Binding-site contacts:
Ligand atom C13 contacts residue ILE101 of chain 33.A at 3.4 Å (hydrophobic).
Ligand atom N5 contacts residue MET217 of chain 33.A at 3.3 Å (h-bond).
Ligand atom C18 contacts residue PHE182 of chain 33.A at 4.0 Å (hydrophobic).
Ligand atom C11 contacts residue HIS241 of chain 33.A at 3.7 Å.
Ligand atom C6 contacts residue THR102 of chain 33.A at 4.3 Å.
Ligand atom C1 contacts residue TYR194 of chain 33.A at 4.2 Å (hydrophobic).
Ligand atom C14 contacts residue ILE101 of chain 33.A at 4.1 Å (hydrophobic).
Ligand atom C14 contacts residue LEU187 of chain 33.A at 4.3 Å (hydrophobic).
Ligand atom N4 contacts residue MET217 of chain 33.A at 3.3 Å.
Ligand atom C7 contacts residue THR102 of chain 33.A at 4.2 Å.
Ligand atom C19 contacts residue ILE125 of chain 33.A at 3.2 Å (hydrophobic).
Ligand atom C14 contacts residue MET217 of chain 33.A at 3.9 Å (hydrophobic).
Ligand atom C3 contacts residue TYR193 of chain 33.A at 3.8 Å (hydrophobic).
Ligand atom C16 contacts residue ILE101 of chain 33.A at 3.5 Å (hydrophobic).
Ligand atom C18 contacts residue ILE220 of chain 33.A at 4.3 Å (hydrophobic).
Ligand atom C3 contacts residue LEU103 of chain 33.A at 4.2 Å (hydrophobic).
Ligand atom C1 contacts residue TYR193 of chain 33.A at 3.8 Å (hydrophobic).
Ligand atom C21 contacts residue TYR147 of chain 33.A at 2.7 Å (hydrophobic).
Ligand atom O2 contacts residue TYR193 of chain 33.A at 3.4 Å.
Ligand atom C10 contacts residue SER123 of chain 33.A at 4.2 Å.
Ligand atom N5 contacts residue TYR193 of chain 33.A at 4.0 Å.
Ligand atom C10 contacts residue HIS241 of chain 33.A at 3.6 Å.
Ligand atom N4 contacts residue TYR193 of chain 33.A at 3.5 Å.
Ligand atom C1 contacts residue MET195 of chain 33.A at 4.3 Å (hydrophobic).
Ligand atom C17 contacts residue ILE220 of chain 33.A at 3.9 Å (hydrophobic).
Ligand atom C1 contacts residue ASN215 of chain 33.A at 3.6 Å.
Ligand atom C17 contacts residue ILE101 of chain 33.A at 3.8 Å (hydrophobic).
Ligand atom C8 contacts residue PHE121 of chain 33.A at 4.3 Å (hydrophobic).
Ligand atom C7 contacts residue LEU103 of chain 33.A at 3.2 Å (hydrophobic).
Ligand atom C20 contacts residue ILE125 of chain 33.A at 3.4 Å (hydrophobic).
Ligand atom C3 contacts residue PHE121 of chain 33.A at 4.4 Å (hydrophobic).
Ligand atom O2 contacts residue MET195 of chain 33.A at 4.4 Å.
Ligand atom C16 contacts residue TYR147 of chain 33.A at 4.3 Å (hydrophobic).
Ligand atom C17 contacts residue TYR147 of chain 33.A at 4.0 Å (hydrophobic).
Ligand atom C15 contacts residue ILE101 of chain 33.A at 4.1 Å (hydrophobic).
Ligand atom C21 contacts residue ILE220 of chain 33.A at 3.5 Å (hydrophobic).
Ligand atom C13 contacts residue THR102 of chain 33.A at 4.3 Å.
Ligand atom C8 contacts residue LEU103 of chain 33.A at 3.1 Å (hydrophobic).
Ligand atom C21 contacts residue ILE101 of chain 33.A at 4.0 Å (hydrophobic).
Ligand atom C18 contacts residue ILE125 of chain 33.A at 4.2 Å (hydrophobic).

A small-molecule ligand and the protein it binds are described below.
Small molecule (SMILES): COc1ccc(N2CCN(c3cccc(C)c3)CC2)nn1

Sequence of chain 33.A:
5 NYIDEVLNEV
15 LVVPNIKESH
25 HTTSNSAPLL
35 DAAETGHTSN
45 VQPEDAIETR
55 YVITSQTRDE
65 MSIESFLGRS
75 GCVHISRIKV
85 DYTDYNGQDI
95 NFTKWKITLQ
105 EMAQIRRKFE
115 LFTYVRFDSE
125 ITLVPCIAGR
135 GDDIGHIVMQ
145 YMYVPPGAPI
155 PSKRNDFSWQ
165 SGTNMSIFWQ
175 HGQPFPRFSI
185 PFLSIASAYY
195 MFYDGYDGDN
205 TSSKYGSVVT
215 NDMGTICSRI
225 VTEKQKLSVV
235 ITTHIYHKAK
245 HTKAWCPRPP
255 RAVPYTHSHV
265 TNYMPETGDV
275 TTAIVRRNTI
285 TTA